This protein binds this small molecule.
Small molecule (SMILES): Cc1cn([C@H]2C[C@H](O[P](=O)(O)OC[C@H]3O[C@@H](n4ccc(N)nc4=O)C[C@@H]3O[P](=O)(O)OC[C@H]3O[C@@H](n4cnc5c(=O)nc(N)[nH]c54)C[C@@H]3O[P](=O)(O)OC[C@H]3O[C@@H](n4cnc5c(=O)nc(N)[nH]c54)C[C@@H]3O)[C@@H](CO[P](=O)(O)O[C@H]3C[C@H](n4cnc5c(=O)nc(N)[nH]c54)O[C@@H]3COP(=O)(O)O)O2)c(=O)[nH]c1=O

Binding-site contacts:
Ligand atom C5' contacts residue TYR39 of chain 1.A at 3.2 Å (hydrophobic).
Ligand atom O5' contacts residue GLY66 of chain 1.A at 3.3 Å.
Ligand atom C3' contacts residue GLY66 of chain 1.A at 3.6 Å.
Ligand atom C4' contacts residue TYR39 of chain 1.A at 3.9 Å (hydrophobic).
Ligand atom C4' contacts residue GLY64 of chain 1.A at 3.4 Å.
Ligand atom OP1 contacts residue LYS35 of chain 1.A at 3.5 Å (salt-bridge).
Ligand atom OP1 contacts residue THR67 of chain 1.A at 3.6 Å.
Ligand atom C8 contacts residue LYS35 of chain 1.A at 3.9 Å.
Ligand atom P contacts residue GLY66 of chain 1.A at 3.6 Å.
Ligand atom OP1 contacts residue LEU62 of chain 1.A at 3.6 Å (h-bond).
Ligand atom OP1 contacts residue PRO63 of chain 1.A at 3.7 Å.
Ligand atom OP2 contacts residue LYS72 of chain 1.A at 3.5 Å (salt-bridge).
Ligand atom OP1 contacts residue LYS68 of chain 1.A at 3.2 Å (salt-bridge).
Ligand atom N7 contacts residue LYS35 of chain 1.A at 3.8 Å.
Ligand atom C4' contacts residue GLY66 of chain 1.A at 3.9 Å.
Ligand atom O4' contacts residue ALA38 of chain 1.A at 3.7 Å.
Ligand atom P contacts residue ILE69 of chain 1.A at 3.8 Å.
Ligand atom P contacts residue LYS68 of chain 1.A at 3.7 Å.
Ligand atom N3 contacts residue ALA38 of chain 1.A at 3.5 Å.
Ligand atom C3' contacts residue LYS68 of chain 1.A at 3.7 Å.
Ligand atom O5' contacts residue LYS35 of chain 1.A at 4.0 Å.
Ligand atom P contacts residue LYS68 of chain 1.A at 3.9 Å.
Ligand atom OP2 contacts residue LYS68 of chain 1.A at 3.1 Å.
Ligand atom P contacts residue LYS35 of chain 1.A at 3.6 Å.
Ligand atom OP1 contacts residue ILE69 of chain 1.A at 2.8 Å (h-bond).
Ligand atom OP2 contacts residue THR67 of chain 1.A at 3.7 Å.
Ligand atom OP2 contacts residue GLY66 of chain 1.A at 4.0 Å.
Ligand atom OP2 contacts residue LYS68 of chain 1.A at 3.4 Å.
Ligand atom OP3 contacts residue LYS35 of chain 1.A at 2.6 Å (salt-bridge).
Ligand atom C5' contacts residue GLY64 of chain 1.A at 3.3 Å.
Ligand atom OP2 contacts residue GLY66 of chain 1.A at 4.0 Å.
Ligand atom C5' contacts residue GLY66 of chain 1.A at 3.3 Å.
Ligand atom O3' contacts residue ILE69 of chain 1.A at 3.7 Å.
Ligand atom OP1 contacts residue GLY66 of chain 1.A at 2.8 Å (h-bond).
Ligand atom O3' contacts residue GLY64 of chain 1.A at 3.5 Å.
Ligand atom OP1 contacts residue LYS68 of chain 1.A at 3.4 Å (salt-bridge).
Ligand atom OP1 contacts residue GLY64 of chain 1.A at 3.1 Å (h-bond).
Ligand atom O3' contacts residue LYS68 of chain 1.A at 3.9 Å.
Ligand atom O3' contacts residue VAL65 of chain 1.A at 3.8 Å.
Ligand atom O3' contacts residue GLY66 of chain 1.A at 3.9 Å.

Sequence of chain 1.A:
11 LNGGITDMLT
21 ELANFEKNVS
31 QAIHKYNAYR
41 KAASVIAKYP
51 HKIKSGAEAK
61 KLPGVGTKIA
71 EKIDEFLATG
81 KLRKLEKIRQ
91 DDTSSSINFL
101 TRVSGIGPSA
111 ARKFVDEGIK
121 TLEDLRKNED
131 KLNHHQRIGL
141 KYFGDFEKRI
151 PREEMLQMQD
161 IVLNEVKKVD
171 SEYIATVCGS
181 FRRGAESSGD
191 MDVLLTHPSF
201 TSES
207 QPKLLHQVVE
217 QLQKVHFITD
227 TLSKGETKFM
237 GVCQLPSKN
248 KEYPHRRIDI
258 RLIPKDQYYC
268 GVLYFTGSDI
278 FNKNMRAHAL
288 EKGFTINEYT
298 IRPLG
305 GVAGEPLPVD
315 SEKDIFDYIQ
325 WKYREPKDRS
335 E